The protein below binds the small molecule below.
Small molecule (SMILES): CC(=O)N[C@H]1[C@H](O[C@H]2[C@H](O)[C@@H](NC(C)=O)CO[C@@H]2CO)O[C@H](CO)[C@@H](O[C@H]2O[C@H](CO)[C@@H](O)[C@H](O)[C@@H]2O)[C@@H]1O

Sequence of chain 1.A:
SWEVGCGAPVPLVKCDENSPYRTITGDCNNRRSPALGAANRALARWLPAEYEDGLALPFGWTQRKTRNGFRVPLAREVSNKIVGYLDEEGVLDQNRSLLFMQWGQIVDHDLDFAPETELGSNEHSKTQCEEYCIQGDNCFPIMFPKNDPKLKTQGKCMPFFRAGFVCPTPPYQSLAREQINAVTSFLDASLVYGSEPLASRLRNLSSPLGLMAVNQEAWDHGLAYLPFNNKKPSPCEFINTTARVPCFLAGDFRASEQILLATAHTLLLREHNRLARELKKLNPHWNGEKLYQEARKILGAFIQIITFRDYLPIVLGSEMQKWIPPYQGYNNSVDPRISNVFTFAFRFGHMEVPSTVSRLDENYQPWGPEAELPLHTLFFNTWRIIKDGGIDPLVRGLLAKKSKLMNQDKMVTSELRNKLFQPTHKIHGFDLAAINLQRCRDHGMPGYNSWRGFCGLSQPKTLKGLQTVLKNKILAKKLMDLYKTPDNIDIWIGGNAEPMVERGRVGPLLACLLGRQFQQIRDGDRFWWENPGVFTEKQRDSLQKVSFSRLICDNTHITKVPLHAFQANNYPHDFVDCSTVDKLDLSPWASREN

Binding-site contacts:
Ligand atom C1 contacts residue ASN241 of chain 1.A at 1.4 Å.
Ligand atom C7 contacts residue TRP384 of chain 1.A at 4.4 Å (hydrophobic).
Ligand atom O6 contacts residue LYS388 of chain 1.A at 3.5 Å.
Ligand atom O7 contacts residue ASN241 of chain 1.A at 3.5 Å (h-bond).
Ligand atom C2 contacts residue ASN241 of chain 1.A at 2.4 Å.
Ligand atom C5 contacts residue TRP384 of chain 1.A at 4.3 Å (hydrophobic).
Ligand atom O5 contacts residue ASN241 of chain 1.A at 2.3 Å (h-bond).
Ligand atom C4 contacts residue TRP384 of chain 1.A at 4.1 Å (hydrophobic).
Ligand atom N2 contacts residue ASN241 of chain 1.A at 2.9 Å (h-bond).
Ligand atom C7 contacts residue ASN241 of chain 1.A at 3.4 Å.
Ligand atom C4 contacts residue ASN241 of chain 1.A at 4.2 Å.
Ligand atom O7 contacts residue TRP384 of chain 1.A at 3.4 Å.
Ligand atom C2 contacts residue TRP384 of chain 1.A at 3.9 Å (hydrophobic).
Ligand atom O6 contacts residue ALA244 of chain 1.A at 3.8 Å.
Ligand atom C5 contacts residue ASN241 of chain 1.A at 3.6 Å.
Ligand atom O6 contacts residue TRP384 of chain 1.A at 4.5 Å.
Ligand atom C1 contacts residue ALA244 of chain 1.A at 4.0 Å (hydrophobic).
Ligand atom C3 contacts residue ASN241 of chain 1.A at 3.8 Å.
Ligand atom C6 contacts residue TRP384 of chain 1.A at 4.0 Å (hydrophobic).
Ligand atom O5 contacts residue ALA244 of chain 1.A at 3.5 Å.
Ligand atom C1 contacts residue TRP384 of chain 1.A at 4.3 Å (hydrophobic).
Ligand atom O5 contacts residue TRP384 of chain 1.A at 3.9 Å.